The protein below binds the small molecule below.
Small molecule (SMILES): NCC[C@H](O)CNCCCC[C@H](N)C(=O)O

Binding-site contacts:
Ligand atom N1 contacts residue THR40 of chain 1.C at 3.0 Å (h-bond).
Ligand atom NZ contacts residue TYR92 of chain 1.D at 3.3 Å (h-bond).
Ligand atom C contacts residue ALA107 of chain 1.C at 3.8 Å (hydrophobic).
Ligand atom C3 contacts residue SER94 of chain 1.D at 3.8 Å.
Ligand atom N1 contacts residue ASP103 of chain 1.C at 2.9 Å (salt-bridge).
Ligand atom C4 contacts residue ASP103 of chain 1.C at 3.5 Å.
Ligand atom NZ contacts residue GLY91 of chain 1.D at 2.9 Å (h-bond).
Ligand atom C contacts residue TYR32 of chain 1.D at 3.5 Å (hydrophobic).
Ligand atom CG contacts residue TYR32 of chain 1.D at 3.5 Å (hydrophobic).
Ligand atom CE contacts residue TRP105 of chain 1.C at 3.6 Å (hydrophobic).
Ligand atom C2 contacts residue GLY91 of chain 1.D at 3.8 Å.
Ligand atom C3 contacts residue ASP57 of chain 1.C at 4.0 Å.
Ligand atom C3 contacts residue ASP103 of chain 1.C at 3.4 Å.
Ligand atom C3 contacts residue THR40 of chain 1.C at 3.8 Å.
Ligand atom CE contacts residue GLY91 of chain 1.D at 3.6 Å.
Ligand atom CG contacts residue TRP105 of chain 1.C at 4.1 Å (hydrophobic).
Ligand atom CB contacts residue TYR32 of chain 1.D at 3.6 Å (hydrophobic).
Ligand atom C1 contacts residue GLY91 of chain 1.D at 3.1 Å.
Ligand atom CD contacts residue TYR92 of chain 1.D at 3.2 Å (hydrophobic).
Ligand atom C4 contacts residue THR40 of chain 1.C at 4.0 Å.
Ligand atom C2 contacts residue SER94 of chain 1.D at 3.4 Å.
Ligand atom O contacts residue TYR92 of chain 1.D at 3.9 Å.
Ligand atom N1 contacts residue ASN42 of chain 1.C at 2.8 Å (h-bond).
Ligand atom O1 contacts residue THR93 of chain 1.D at 3.2 Å.
Ligand atom CE contacts residue TYR92 of chain 1.D at 3.8 Å (hydrophobic).
Ligand atom CD contacts residue GLY91 of chain 1.D at 3.8 Å.
Ligand atom C4 contacts residue ASP57 of chain 1.C at 3.2 Å.
Ligand atom C3 contacts residue TYR59 of chain 1.C at 4.0 Å (hydrophobic).
Ligand atom C4 contacts residue SER94 of chain 1.D at 3.4 Å.
Ligand atom O1 contacts residue GLY91 of chain 1.D at 3.4 Å (h-bond).
Ligand atom C2 contacts residue TYR59 of chain 1.C at 3.2 Å (hydrophobic).
Ligand atom O1 contacts residue TYR92 of chain 1.D at 3.9 Å.
Ligand atom C1 contacts residue TRP105 of chain 1.C at 3.6 Å (hydrophobic).
Ligand atom O contacts residue LYS30 of chain 1.D at 4.0 Å.
Ligand atom N1 contacts residue ASP57 of chain 1.C at 2.8 Å (salt-bridge).
Ligand atom CA contacts residue TYR32 of chain 1.D at 3.3 Å (hydrophobic).
Ligand atom C3 contacts residue TRP105 of chain 1.C at 3.7 Å (hydrophobic).
Ligand atom CD contacts residue TYR32 of chain 1.D at 3.8 Å (hydrophobic).
Ligand atom O1 contacts residue TYR59 of chain 1.C at 3.6 Å.
Ligand atom O1 contacts residue SER94 of chain 1.D at 3.1 Å (h-bond).

Sequence of chain 1.C:
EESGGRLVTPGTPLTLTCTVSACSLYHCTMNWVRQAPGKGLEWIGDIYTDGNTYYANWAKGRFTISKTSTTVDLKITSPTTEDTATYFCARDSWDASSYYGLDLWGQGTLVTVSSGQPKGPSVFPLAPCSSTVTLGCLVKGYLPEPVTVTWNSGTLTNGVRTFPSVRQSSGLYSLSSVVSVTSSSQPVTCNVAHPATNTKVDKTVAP

Sequence of chain 1.D:
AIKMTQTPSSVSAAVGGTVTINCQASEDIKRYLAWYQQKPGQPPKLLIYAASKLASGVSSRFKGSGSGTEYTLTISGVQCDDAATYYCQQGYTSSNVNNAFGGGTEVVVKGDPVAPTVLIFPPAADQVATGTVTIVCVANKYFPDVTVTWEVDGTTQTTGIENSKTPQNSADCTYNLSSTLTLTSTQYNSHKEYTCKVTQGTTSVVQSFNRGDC